Sequence of chain 1.A:
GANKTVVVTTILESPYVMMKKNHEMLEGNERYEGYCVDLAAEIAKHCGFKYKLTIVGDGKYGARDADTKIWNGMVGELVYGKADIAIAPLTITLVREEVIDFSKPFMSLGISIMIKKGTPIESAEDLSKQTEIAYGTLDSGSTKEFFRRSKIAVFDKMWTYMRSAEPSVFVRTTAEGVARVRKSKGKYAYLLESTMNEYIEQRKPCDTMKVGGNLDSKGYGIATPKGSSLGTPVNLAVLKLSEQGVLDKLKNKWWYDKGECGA

This small molecule binds to this protein.
Small molecule (SMILES): N[C@@H](CCC(=O)O)C(=O)O

Binding-site contacts:
Ligand atom CA contacts residue PRO89 of chain 1.A at 4.0 Å (hydrophobic).
Ligand atom OE2 contacts residue SER142 of chain 1.A at 3.3 Å (h-bond).
Ligand atom N contacts residue PRO89 of chain 1.A at 2.9 Å (h-bond).
Ligand atom CB contacts residue GLU193 of chain 1.A at 4.1 Å.
Ligand atom CD contacts residue GLU193 of chain 1.A at 3.9 Å.
Ligand atom C contacts residue THR91 of chain 1.A at 3.7 Å.
Ligand atom OXT contacts residue PRO89 of chain 1.A at 3.7 Å.
Ligand atom CA contacts residue THR91 of chain 1.A at 3.4 Å.
Ligand atom OXT contacts residue TYR61 of chain 1.A at 3.5 Å.
Ligand atom OXT contacts residue SER142 of chain 1.A at 4.0 Å.
Ligand atom OXT contacts residue ARG96 of chain 1.A at 2.9 Å (salt-bridge).
Ligand atom OXT contacts residue THR91 of chain 1.A at 2.8 Å (h-bond).
Ligand atom CG contacts residue LEU138 of chain 1.A at 3.8 Å (hydrophobic).
Ligand atom OE1 contacts residue THR143 of chain 1.A at 2.7 Å (h-bond).
Ligand atom OXT contacts residue LEU90 of chain 1.A at 3.6 Å.
Ligand atom O contacts residue ARG96 of chain 1.A at 2.8 Å (salt-bridge).
Ligand atom CD contacts residue LEU138 of chain 1.A at 4.0 Å (hydrophobic).
Ligand atom CA contacts residue SER142 of chain 1.A at 3.3 Å.
Ligand atom OE2 contacts residue GLY141 of chain 1.A at 3.7 Å.
Ligand atom N contacts residue GLU193 of chain 1.A at 2.7 Å (salt-bridge).
Ligand atom CB contacts residue LEU138 of chain 1.A at 4.0 Å (hydrophobic).
Ligand atom CG contacts residue TYR61 of chain 1.A at 4.2 Å (hydrophobic).
Ligand atom N contacts residue SER142 of chain 1.A at 4.0 Å.
Ligand atom CA contacts residue TYR61 of chain 1.A at 4.0 Å (hydrophobic).
Ligand atom O contacts residue GLY141 of chain 1.A at 3.1 Å.
Ligand atom C contacts residue ARG96 of chain 1.A at 3.4 Å.
Ligand atom N contacts residue TYR61 of chain 1.A at 4.1 Å.
Ligand atom O contacts residue TYR61 of chain 1.A at 3.4 Å.
Ligand atom CD contacts residue THR143 of chain 1.A at 3.3 Å.
Ligand atom OE2 contacts residue LEU138 of chain 1.A at 4.1 Å.
Ligand atom CB contacts residue TYR61 of chain 1.A at 3.5 Å (hydrophobic).
Ligand atom C contacts residue SER142 of chain 1.A at 3.4 Å.
Ligand atom N contacts residue TYR220 of chain 1.A at 3.7 Å.
Ligand atom N contacts residue THR91 of chain 1.A at 2.8 Å (h-bond).
Ligand atom CA contacts residue GLU193 of chain 1.A at 3.4 Å.
Ligand atom CG contacts residue GLU193 of chain 1.A at 3.5 Å.
Ligand atom C contacts residue TYR61 of chain 1.A at 3.6 Å (hydrophobic).
Ligand atom OE2 contacts residue THR143 of chain 1.A at 3.1 Å (h-bond).
Ligand atom O contacts residue SER142 of chain 1.A at 2.8 Å (h-bond).
Ligand atom OE1 contacts residue GLU193 of chain 1.A at 3.8 Å.